Sequence of chain 1.G:
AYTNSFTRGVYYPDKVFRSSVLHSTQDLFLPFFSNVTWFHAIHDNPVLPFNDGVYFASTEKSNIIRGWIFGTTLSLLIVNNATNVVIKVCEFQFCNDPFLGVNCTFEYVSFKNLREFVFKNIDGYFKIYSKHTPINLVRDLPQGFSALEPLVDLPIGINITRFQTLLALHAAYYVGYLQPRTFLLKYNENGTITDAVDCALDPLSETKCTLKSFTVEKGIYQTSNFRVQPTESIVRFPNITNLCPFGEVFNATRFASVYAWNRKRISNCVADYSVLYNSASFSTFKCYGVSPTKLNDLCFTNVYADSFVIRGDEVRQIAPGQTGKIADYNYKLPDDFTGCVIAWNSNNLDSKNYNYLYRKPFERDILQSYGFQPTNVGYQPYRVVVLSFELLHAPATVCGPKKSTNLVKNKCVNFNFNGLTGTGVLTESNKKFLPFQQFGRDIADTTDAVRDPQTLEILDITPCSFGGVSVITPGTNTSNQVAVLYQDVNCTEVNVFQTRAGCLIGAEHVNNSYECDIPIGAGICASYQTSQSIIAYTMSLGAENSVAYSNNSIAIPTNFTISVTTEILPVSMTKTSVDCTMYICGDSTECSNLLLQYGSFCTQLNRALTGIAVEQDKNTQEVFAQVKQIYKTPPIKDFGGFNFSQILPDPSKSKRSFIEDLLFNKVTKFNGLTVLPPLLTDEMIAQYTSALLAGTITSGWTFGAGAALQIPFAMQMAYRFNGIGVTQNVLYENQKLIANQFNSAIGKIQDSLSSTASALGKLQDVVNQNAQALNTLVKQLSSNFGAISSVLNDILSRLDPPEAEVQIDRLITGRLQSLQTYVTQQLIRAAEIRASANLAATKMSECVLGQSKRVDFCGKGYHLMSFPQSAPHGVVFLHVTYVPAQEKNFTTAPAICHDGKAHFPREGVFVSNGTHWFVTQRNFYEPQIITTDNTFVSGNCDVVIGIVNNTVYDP

The protein below binds the small molecule below.
Small molecule (SMILES): CC(=O)N[C@H]1[C@H](O[C@H]2[C@H](O)[C@@H](NC(C)=O)CO[C@@H]2CO)O[C@H](CO)[C@@H](O)[C@@H]1O

Binding-site contacts:
Ligand atom C4 contacts residue ASN820 of chain 1.G at 4.3 Å.
Ligand atom C2 contacts residue ASN820 of chain 1.G at 2.5 Å.
Ligand atom O6 contacts residue GLN823 of chain 1.G at 3.5 Å (h-bond).
Ligand atom C8 contacts residue ASN820 of chain 1.G at 4.5 Å.
Ligand atom O6 contacts residue SER822 of chain 1.G at 3.9 Å.
Ligand atom C5 contacts residue SER822 of chain 1.G at 3.8 Å.
Ligand atom C7 contacts residue ASN820 of chain 1.G at 3.4 Å.
Ligand atom O5 contacts residue SER822 of chain 1.G at 3.6 Å (h-bond).
Ligand atom O5 contacts residue ASN820 of chain 1.G at 2.4 Å (h-bond).
Ligand atom C6 contacts residue SER822 of chain 1.G at 4.5 Å.
Ligand atom C5 contacts residue ASN820 of chain 1.G at 3.7 Å.
Ligand atom C3 contacts residue ASN820 of chain 1.G at 3.9 Å.
Ligand atom O7 contacts residue ASN820 of chain 1.G at 3.4 Å (h-bond).
Ligand atom N2 contacts residue ASN820 of chain 1.G at 2.9 Å (h-bond).
Ligand atom C1 contacts residue ASN820 of chain 1.G at 1.5 Å.
Ligand atom C1 contacts residue SER822 of chain 1.G at 3.6 Å.